Binding-site contacts:
Ligand atom C1 contacts residue TYR179 of chain 1.A at 3.6 Å (hydrophobic).
Ligand atom C1 contacts residue HIS181 of chain 1.A at 3.7 Å.
Ligand atom C3 contacts residue HIS228 of chain 1.A at 3.8 Å.
Ligand atom C2 contacts residue HIS228 of chain 1.A at 3.9 Å.
Ligand atom O3 contacts residue HIS228 of chain 1.A at 2.8 Å (h-bond).
Ligand atom N2 contacts residue NAD1 of chain 1.B at 3.3 Å (h-bond).
Ligand atom O6 contacts residue VAL186 of chain 1.A at 3.8 Å.
Ligand atom C6 contacts residue TYR179 of chain 1.A at 4.1 Å (hydrophobic).
Ligand atom C4 contacts residue ARG213 of chain 1.A at 3.5 Å.
Ligand atom C6 contacts residue LEU183 of chain 1.A at 3.7 Å (hydrophobic).
Ligand atom C5 contacts residue TYR179 of chain 1.A at 3.7 Å (hydrophobic).
Ligand atom C3 contacts residue TYR225 of chain 1.A at 3.6 Å (hydrophobic).
Ligand atom O5 contacts residue HIS181 of chain 1.A at 3.3 Å.
Ligand atom C3 contacts residue TYR179 of chain 1.A at 4.0 Å (hydrophobic).
Ligand atom O7 contacts residue TYR179 of chain 1.A at 3.6 Å.
Ligand atom C7 contacts residue HIS228 of chain 1.A at 3.8 Å.
Ligand atom C7 contacts residue TYR307 of chain 1.A at 3.4 Å (hydrophobic).
Ligand atom O4 contacts residue ARG213 of chain 1.A at 2.7 Å (salt-bridge).
Ligand atom C4 contacts residue TYR225 of chain 1.A at 3.6 Å (hydrophobic).
Ligand atom O3 contacts residue TYR225 of chain 1.A at 2.5 Å (h-bond).
Ligand atom C4 contacts residue TYR179 of chain 1.A at 3.5 Å (hydrophobic).
Ligand atom C8 contacts residue HIS228 of chain 1.A at 4.0 Å.
Ligand atom C8 contacts residue TYR307 of chain 1.A at 3.5 Å (hydrophobic).
Ligand atom C6 contacts residue ARG213 of chain 1.A at 4.0 Å.
Ligand atom C3 contacts residue NAD1 of chain 1.B at 3.0 Å.
Ligand atom C4 contacts residue NAD1 of chain 1.B at 3.5 Å.
Ligand atom O1 contacts residue NAD1 of chain 1.B at 4.0 Å.
Ligand atom C5 contacts residue NAD1 of chain 1.B at 3.7 Å.
Ligand atom N2 contacts residue HIS228 of chain 1.A at 3.3 Å (h-bond).
Ligand atom C2 contacts residue TYR179 of chain 1.A at 3.4 Å (hydrophobic).
Ligand atom C2 contacts residue NAD1 of chain 1.B at 4.1 Å.
Ligand atom O5 contacts residue TYR179 of chain 1.A at 3.2 Å (h-bond).
Ligand atom C8 contacts residue VAL151 of chain 1.A at 3.5 Å (hydrophobic).
Ligand atom C6 contacts residue GLU209 of chain 1.A at 3.7 Å.
Ligand atom O4 contacts residue TYR179 of chain 1.A at 2.5 Å (h-bond).
Ligand atom O4 contacts residue TYR225 of chain 1.A at 3.5 Å.
Ligand atom O7 contacts residue TYR307 of chain 1.A at 2.6 Å (h-bond).
Ligand atom C8 contacts residue ASN150 of chain 1.A at 4.1 Å.
Ligand atom C8 contacts residue MET375 of chain 1.A at 3.9 Å (hydrophobic).
Ligand atom O3 contacts residue NAD1 of chain 1.B at 3.3 Å.

Sequence of chain 1.A:
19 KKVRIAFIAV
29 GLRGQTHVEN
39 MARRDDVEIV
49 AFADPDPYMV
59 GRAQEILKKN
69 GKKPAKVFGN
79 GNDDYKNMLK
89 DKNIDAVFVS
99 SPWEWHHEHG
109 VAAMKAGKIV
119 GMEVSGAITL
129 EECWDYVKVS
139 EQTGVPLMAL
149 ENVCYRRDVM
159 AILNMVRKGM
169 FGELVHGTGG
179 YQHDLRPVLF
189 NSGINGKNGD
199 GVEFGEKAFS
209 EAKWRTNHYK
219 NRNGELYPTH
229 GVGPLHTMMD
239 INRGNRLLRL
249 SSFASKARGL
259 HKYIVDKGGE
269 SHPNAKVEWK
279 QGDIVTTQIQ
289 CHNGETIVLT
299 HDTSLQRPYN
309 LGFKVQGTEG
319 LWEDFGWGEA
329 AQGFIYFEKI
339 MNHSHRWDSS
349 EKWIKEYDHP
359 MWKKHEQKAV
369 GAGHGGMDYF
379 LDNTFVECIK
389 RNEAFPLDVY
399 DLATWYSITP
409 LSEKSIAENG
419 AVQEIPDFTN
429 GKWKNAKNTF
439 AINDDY

This protein binds this small molecule.
Small molecule (SMILES): CC(=O)N[C@@H]1[C@@H](O)[C@@H](O)[C@@H](CO)O[C@@H]1O